A protein and the small-molecule ligand that binds it are described below.
Small molecule (SMILES): CC(=O)N[C@@H]1[C@@H](O)[C@H](O)[C@@H](CO)O[C@H]1O

Binding-site contacts:
Ligand atom O6 contacts residue ASN282 of chain 1.C at 4.4 Å.
Ligand atom C5 contacts residue GLU281 of chain 1.C at 4.5 Å.
Ligand atom N2 contacts residue GLU281 of chain 1.C at 3.7 Å.
Ligand atom C4 contacts residue ASN282 of chain 1.C at 4.3 Å.
Ligand atom C5 contacts residue ASN282 of chain 1.C at 3.6 Å.
Ligand atom C3 contacts residue ASN282 of chain 1.C at 3.9 Å.
Ligand atom C4 contacts residue GLU281 of chain 1.C at 4.3 Å.
Ligand atom C7 contacts residue ASN282 of chain 1.C at 2.9 Å.
Ligand atom C1 contacts residue ASN282 of chain 1.C at 1.5 Å.
Ligand atom C7 contacts residue LYS558 of chain 1.A at 3.2 Å.
Ligand atom O7 contacts residue LYS558 of chain 1.A at 2.2 Å (salt-bridge).
Ligand atom C3 contacts residue GLU281 of chain 1.C at 4.1 Å.
Ligand atom C7 contacts residue GLU281 of chain 1.C at 3.9 Å.
Ligand atom C1 contacts residue GLU281 of chain 1.C at 3.3 Å.
Ligand atom N2 contacts residue ASN282 of chain 1.C at 2.6 Å (h-bond).
Ligand atom O7 contacts residue ASN556 of chain 1.A at 4.1 Å.
Ligand atom O7 contacts residue ASN282 of chain 1.C at 3.4 Å (h-bond).
Ligand atom O3 contacts residue GLU281 of chain 1.C at 4.5 Å.
Ligand atom C2 contacts residue ASN282 of chain 1.C at 2.6 Å.
Ligand atom C8 contacts residue GLU281 of chain 1.C at 3.2 Å.
Ligand atom C2 contacts residue GLU281 of chain 1.C at 3.0 Å.
Ligand atom C8 contacts residue ASN282 of chain 1.C at 3.5 Å.
Ligand atom N2 contacts residue LYS558 of chain 1.A at 3.6 Å (salt-bridge).
Ligand atom O5 contacts residue ASN282 of chain 1.C at 2.3 Å (h-bond).
Ligand atom O5 contacts residue GLU281 of chain 1.C at 3.4 Å (salt-bridge).

Sequence of chain 1.C:
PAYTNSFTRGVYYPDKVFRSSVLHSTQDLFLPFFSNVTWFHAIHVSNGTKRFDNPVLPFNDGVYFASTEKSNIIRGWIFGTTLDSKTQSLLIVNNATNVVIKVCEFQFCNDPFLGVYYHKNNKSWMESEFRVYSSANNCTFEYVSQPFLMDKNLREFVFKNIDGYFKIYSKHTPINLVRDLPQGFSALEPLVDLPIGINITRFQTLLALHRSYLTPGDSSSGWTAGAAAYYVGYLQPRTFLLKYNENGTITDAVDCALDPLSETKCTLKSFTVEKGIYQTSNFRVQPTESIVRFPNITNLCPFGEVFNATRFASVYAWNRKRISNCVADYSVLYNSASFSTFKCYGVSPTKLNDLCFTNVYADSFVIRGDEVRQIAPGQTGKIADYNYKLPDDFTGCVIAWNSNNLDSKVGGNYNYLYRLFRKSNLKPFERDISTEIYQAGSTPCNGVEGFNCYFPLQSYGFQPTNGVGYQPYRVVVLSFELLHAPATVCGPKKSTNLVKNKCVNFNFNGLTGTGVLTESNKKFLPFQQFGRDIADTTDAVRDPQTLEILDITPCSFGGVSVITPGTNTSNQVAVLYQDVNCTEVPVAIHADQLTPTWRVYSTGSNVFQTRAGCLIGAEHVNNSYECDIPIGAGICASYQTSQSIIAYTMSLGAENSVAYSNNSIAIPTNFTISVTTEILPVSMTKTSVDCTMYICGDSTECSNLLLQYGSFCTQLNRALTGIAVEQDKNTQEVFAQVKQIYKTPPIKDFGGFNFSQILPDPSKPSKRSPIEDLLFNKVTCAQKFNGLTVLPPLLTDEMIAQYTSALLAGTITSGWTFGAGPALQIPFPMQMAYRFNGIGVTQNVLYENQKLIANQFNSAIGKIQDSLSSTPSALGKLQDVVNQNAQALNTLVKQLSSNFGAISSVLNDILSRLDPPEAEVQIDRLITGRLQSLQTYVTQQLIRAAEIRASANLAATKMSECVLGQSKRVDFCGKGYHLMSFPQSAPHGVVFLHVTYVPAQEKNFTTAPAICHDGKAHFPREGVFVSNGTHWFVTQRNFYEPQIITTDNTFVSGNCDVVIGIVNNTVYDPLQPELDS

Sequence of chain 1.A:
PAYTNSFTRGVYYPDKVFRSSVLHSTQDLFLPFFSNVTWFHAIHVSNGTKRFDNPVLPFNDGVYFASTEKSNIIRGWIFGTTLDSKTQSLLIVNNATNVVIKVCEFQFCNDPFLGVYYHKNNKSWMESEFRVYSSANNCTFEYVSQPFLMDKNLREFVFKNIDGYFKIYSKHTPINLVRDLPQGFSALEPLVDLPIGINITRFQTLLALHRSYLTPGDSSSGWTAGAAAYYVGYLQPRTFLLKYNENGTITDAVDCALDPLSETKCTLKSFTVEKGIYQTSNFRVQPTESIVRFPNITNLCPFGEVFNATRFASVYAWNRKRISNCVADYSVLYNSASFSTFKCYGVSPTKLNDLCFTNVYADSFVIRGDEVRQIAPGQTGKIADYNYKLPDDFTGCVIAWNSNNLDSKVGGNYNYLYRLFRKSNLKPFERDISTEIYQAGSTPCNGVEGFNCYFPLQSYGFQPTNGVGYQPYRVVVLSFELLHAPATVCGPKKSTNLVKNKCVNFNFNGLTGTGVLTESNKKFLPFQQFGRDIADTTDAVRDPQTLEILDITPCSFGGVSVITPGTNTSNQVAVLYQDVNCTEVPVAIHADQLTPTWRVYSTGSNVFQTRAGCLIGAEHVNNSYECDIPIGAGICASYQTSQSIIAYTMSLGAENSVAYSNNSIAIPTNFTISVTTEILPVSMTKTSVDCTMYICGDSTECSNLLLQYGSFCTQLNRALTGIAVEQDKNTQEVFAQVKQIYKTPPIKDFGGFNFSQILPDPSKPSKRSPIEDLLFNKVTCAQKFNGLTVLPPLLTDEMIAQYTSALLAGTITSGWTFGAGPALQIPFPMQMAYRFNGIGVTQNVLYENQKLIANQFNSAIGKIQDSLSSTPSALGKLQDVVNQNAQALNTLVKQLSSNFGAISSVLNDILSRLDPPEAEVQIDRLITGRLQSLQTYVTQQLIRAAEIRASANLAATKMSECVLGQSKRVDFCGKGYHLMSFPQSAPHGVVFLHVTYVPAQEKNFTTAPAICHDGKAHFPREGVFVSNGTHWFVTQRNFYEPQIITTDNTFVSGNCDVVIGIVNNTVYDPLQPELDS